Sequence of chain 53.C:
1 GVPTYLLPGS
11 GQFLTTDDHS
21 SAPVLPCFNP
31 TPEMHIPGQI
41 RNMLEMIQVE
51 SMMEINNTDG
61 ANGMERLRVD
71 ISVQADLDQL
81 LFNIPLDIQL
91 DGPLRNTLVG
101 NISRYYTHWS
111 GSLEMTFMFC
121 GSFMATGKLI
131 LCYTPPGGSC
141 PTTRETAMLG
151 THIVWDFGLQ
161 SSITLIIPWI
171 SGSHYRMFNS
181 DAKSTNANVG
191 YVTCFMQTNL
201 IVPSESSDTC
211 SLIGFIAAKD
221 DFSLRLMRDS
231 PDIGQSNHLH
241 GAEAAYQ

Sequence of chain 53.A:
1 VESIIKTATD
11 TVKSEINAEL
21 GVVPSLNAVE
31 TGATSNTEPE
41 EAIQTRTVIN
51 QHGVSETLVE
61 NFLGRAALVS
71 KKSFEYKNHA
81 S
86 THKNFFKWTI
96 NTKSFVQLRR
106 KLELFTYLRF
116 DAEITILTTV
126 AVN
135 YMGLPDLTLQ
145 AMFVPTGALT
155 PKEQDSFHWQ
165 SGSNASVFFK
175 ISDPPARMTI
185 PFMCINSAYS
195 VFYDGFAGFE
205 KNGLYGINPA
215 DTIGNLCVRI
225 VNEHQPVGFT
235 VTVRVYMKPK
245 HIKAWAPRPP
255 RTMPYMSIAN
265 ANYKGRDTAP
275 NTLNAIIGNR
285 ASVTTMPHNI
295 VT

Binding-site contacts:
Ligand atom C6 contacts residue PRO231 of chain 53.C at 4.0 Å (hydrophobic).
Ligand atom C11 contacts residue GLY234 of chain 53.C at 3.9 Å.
Ligand atom C4 contacts residue ASN275 of chain 53.A at 3.8 Å.
Ligand atom N5 contacts residue PRO231 of chain 53.C at 2.9 Å (h-bond).
Ligand atom O10 contacts residue ASN275 of chain 53.A at 2.9 Å (h-bond).
Ligand atom O3 contacts residue GLY282 of chain 53.A at 3.4 Å.
Ligand atom C11 contacts residue ILE233 of chain 53.C at 3.8 Å (hydrophobic).
Ligand atom O10 contacts residue ARG270 of chain 53.A at 4.0 Å.
Ligand atom O4 contacts residue ASP91 of chain 53.C at 2.8 Å (salt-bridge).
Ligand atom C5 contacts residue ASN275 of chain 53.A at 3.5 Å.
Ligand atom C4 contacts residue PRO231 of chain 53.C at 3.4 Å (hydrophobic).
Ligand atom C4 contacts residue ASP91 of chain 53.C at 3.3 Å.
Ligand atom C3 contacts residue ARG95 of chain 53.C at 3.9 Å.
Ligand atom C4 contacts residue PRO274 of chain 53.A at 4.0 Å (hydrophobic).
Ligand atom C3 contacts residue PRO274 of chain 53.A at 4.1 Å (hydrophobic).
Ligand atom O7 contacts residue SER180 of chain 53.C at 3.7 Å.
Ligand atom C4 contacts residue ARG104 of chain 53.C at 4.0 Å.
Ligand atom O6 contacts residue ASP91 of chain 53.C at 3.3 Å.
Ligand atom O1B contacts residue ARG104 of chain 53.C at 2.8 Å (salt-bridge).
Ligand atom O4 contacts residue ASP232 of chain 53.C at 2.8 Å (salt-bridge).
Ligand atom C10 contacts residue ASN275 of chain 53.A at 3.2 Å.
Ligand atom N5 contacts residue ASN275 of chain 53.A at 3.5 Å (h-bond).
Ligand atom C5 contacts residue PRO231 of chain 53.C at 3.6 Å (hydrophobic).
Ligand atom O6 contacts residue PRO274 of chain 53.A at 3.7 Å.
Ligand atom C3 contacts residue ARG104 of chain 53.C at 3.9 Å.
Ligand atom O4 contacts residue ASN275 of chain 53.A at 3.0 Å (h-bond).
Ligand atom O4 contacts residue PRO231 of chain 53.C at 3.8 Å.
Ligand atom O4 contacts residue ARG95 of chain 53.C at 3.6 Å.
Ligand atom C3 contacts residue ASP232 of chain 53.C at 4.1 Å.
Ligand atom O7 contacts residue PRO274 of chain 53.A at 3.4 Å.
Ligand atom C3 contacts residue PRO274 of chain 53.A at 3.8 Å (hydrophobic).
Ligand atom O3 contacts residue ASP91 of chain 53.C at 4.0 Å.
Ligand atom C6 contacts residue ASP91 of chain 53.C at 3.9 Å.
Ligand atom C10 contacts residue PRO231 of chain 53.C at 3.9 Å (hydrophobic).
Ligand atom C11 contacts residue PRO231 of chain 53.C at 4.0 Å (hydrophobic).
Ligand atom O3 contacts residue PRO274 of chain 53.A at 3.9 Å.
Ligand atom C5 contacts residue PRO274 of chain 53.A at 3.9 Å (hydrophobic).
Ligand atom C11 contacts residue ASP232 of chain 53.C at 3.8 Å.
Ligand atom C4 contacts residue ASP232 of chain 53.C at 3.5 Å.
Ligand atom C1 contacts residue ARG104 of chain 53.C at 3.7 Å.

The small molecule below binds the protein below.
Small molecule (SMILES): CC(=O)N[C@@H]1[C@@H](O)[C@H](O[C@@H]2O[C@H](CO[C@]3(C(=O)O)C[C@H](O)[C@@H](NC(C)=O)[C@H]([C@H](O)[C@H](O)CO)O3)[C@H](O)[C@H](O)[C@H]2O)[C@@H](CO)O[C@H]1O